Binding-site contacts:
Ligand atom F03 contacts residue MET174 of chain 1.F at 3.0 Å.
Ligand atom N02 contacts residue TYR141 of chain 1.F at 2.7 Å (h-bond).
Ligand atom O04 contacts residue TRP95 of chain 1.F at 3.0 Å (h-bond).
Ligand atom C25 contacts residue HIS25 of chain 1.F at 3.5 Å.
Ligand atom N03 contacts residue MET28 of chain 1.F at 3.5 Å.
Ligand atom C22 contacts residue MET28 of chain 1.F at 3.5 Å (hydrophobic).
Ligand atom F03 contacts residue THR175 of chain 1.F at 3.2 Å.
Ligand atom F01 contacts residue THR175 of chain 1.F at 3.4 Å.
Ligand atom C03 contacts residue TYR141 of chain 1.F at 3.4 Å (hydrophobic).
Ligand atom C26 contacts residue TRP182 of chain 1.F at 3.5 Å (hydrophobic).
Ligand atom C25 contacts residue TRP95 of chain 1.F at 3.3 Å (hydrophobic).
Ligand atom O01 contacts residue HIS178 of chain 1.F at 2.9 Å.
Ligand atom F02 contacts residue GLY118 of chain 1.F at 3.6 Å.
Ligand atom C24 contacts residue TYR91 of chain 1.F at 3.0 Å (hydrophobic).
Ligand atom O04 contacts residue MET28 of chain 1.F at 3.6 Å.
Ligand atom O03 contacts residue TYR193 of chain 1.F at 2.0 Å (h-bond).
Ligand atom O03 contacts residue HIS178 of chain 1.F at 3.3 Å (h-bond).
Ligand atom F03 contacts residue HIS178 of chain 1.F at 3.3 Å.
Ligand atom O02 contacts residue TYR141 of chain 1.F at 3.6 Å.
Ligand atom C26 contacts residue HIS25 of chain 1.F at 3.3 Å.
Ligand atom O04 contacts residue TYR91 of chain 1.F at 2.5 Å (h-bond).
Ligand atom O01 contacts residue TYR193 of chain 1.F at 3.6 Å.
Ligand atom F02 contacts residue VAL171 of chain 1.F at 3.7 Å.
Ligand atom C23 contacts residue MET28 of chain 1.F at 3.5 Å (hydrophobic).
Ligand atom C01 contacts residue TYR193 of chain 1.F at 3.6 Å (hydrophobic).
Ligand atom C06 contacts residue ILE114 of chain 1.F at 3.4 Å (hydrophobic).
Ligand atom O04 contacts residue HIS25 of chain 1.F at 2.8 Å (h-bond).
Ligand atom C02 contacts residue TYR141 of chain 1.F at 3.5 Å (hydrophobic).
Ligand atom C03 contacts residue LEU121 of chain 1.F at 3.7 Å (hydrophobic).
Ligand atom C06 contacts residue GLY118 of chain 1.F at 3.7 Å.
Ligand atom O02 contacts residue TYR193 of chain 1.F at 3.3 Å (h-bond).
Ligand atom C27 contacts residue TRP182 of chain 1.F at 3.6 Å (hydrophobic).
Ligand atom C25 contacts residue MET28 of chain 1.F at 3.5 Å (hydrophobic).
Ligand atom C19 contacts residue TYR141 of chain 1.F at 3.4 Å (hydrophobic).
Ligand atom F01 contacts residue ILE114 of chain 1.F at 3.1 Å.
Ligand atom C26 contacts residue TRP95 of chain 1.F at 3.2 Å (hydrophobic).
Ligand atom C24 contacts residue MET28 of chain 1.F at 3.5 Å (hydrophobic).
Ligand atom C25 contacts residue TYR91 of chain 1.F at 3.1 Å (hydrophobic).
Ligand atom C09 contacts residue HIS178 of chain 1.F at 3.6 Å.
Ligand atom C11 contacts residue TRP117 of chain 1.F at 3.5 Å (hydrophobic).

Sequence of chain 1.F:
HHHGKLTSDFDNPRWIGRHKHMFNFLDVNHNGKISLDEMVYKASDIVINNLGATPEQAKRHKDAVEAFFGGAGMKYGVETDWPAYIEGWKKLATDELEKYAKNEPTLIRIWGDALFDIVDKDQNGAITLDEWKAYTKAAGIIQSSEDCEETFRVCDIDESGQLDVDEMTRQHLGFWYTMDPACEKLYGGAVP

This small molecule binds to this protein.
Small molecule (SMILES): O=C1N2C=C(c3ccc(O)cc3)N=C(Cc3ccccc3)C2=N[C@@]1(Cc1ccc(C(F)(F)F)cc1)OO